Sequence of chain 12.A:
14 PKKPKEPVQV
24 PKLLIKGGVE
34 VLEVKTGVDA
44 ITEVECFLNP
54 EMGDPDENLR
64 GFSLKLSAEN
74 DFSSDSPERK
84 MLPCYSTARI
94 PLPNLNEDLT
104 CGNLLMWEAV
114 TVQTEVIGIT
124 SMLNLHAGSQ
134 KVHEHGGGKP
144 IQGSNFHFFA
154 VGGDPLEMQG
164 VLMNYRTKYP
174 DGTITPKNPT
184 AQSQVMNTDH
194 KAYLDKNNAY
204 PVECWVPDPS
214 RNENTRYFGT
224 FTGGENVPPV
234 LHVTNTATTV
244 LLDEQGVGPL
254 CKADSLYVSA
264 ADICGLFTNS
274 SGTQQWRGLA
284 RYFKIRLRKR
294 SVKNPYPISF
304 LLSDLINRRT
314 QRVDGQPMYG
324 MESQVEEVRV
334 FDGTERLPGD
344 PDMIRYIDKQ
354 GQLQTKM

A small-molecule ligand and the protein it binds are described below.
Small molecule (SMILES): CC(=O)N[C@H]1[C@H]([C@H](O)[C@H](O)CO)O[C@@](O[C@H](CO)[C@@H](O)[C@@H]2O[C@@H](C(=O)O)C[C@H](O)[C@H]2NC(C)=O)(C(=O)O)C[C@@H]1O

Sequence of chain 12.E:
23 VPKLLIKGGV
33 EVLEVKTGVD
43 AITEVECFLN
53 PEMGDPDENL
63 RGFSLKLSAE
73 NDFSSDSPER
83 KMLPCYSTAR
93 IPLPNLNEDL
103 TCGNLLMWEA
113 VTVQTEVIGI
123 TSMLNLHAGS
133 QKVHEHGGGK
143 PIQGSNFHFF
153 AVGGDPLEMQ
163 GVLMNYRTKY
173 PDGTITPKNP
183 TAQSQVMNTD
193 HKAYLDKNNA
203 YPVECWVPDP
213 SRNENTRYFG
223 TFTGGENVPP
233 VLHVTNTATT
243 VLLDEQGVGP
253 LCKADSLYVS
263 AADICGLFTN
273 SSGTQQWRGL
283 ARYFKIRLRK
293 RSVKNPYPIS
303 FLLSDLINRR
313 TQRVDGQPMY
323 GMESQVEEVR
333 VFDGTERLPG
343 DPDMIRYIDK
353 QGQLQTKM

Binding-site contacts:
Ligand atom C11 contacts residue LEU62 of chain 12.A at 4.0 Å (hydrophobic).
Ligand atom C1 contacts residue SER274 of chain 12.A at 3.4 Å.
Ligand atom O1B contacts residue ASN272 of chain 12.A at 3.7 Å.
Ligand atom C7 contacts residue GLN278 of chain 12.A at 3.8 Å.
Ligand atom C11 contacts residue PHE270 of chain 12.A at 3.8 Å (hydrophobic).
Ligand atom C10 contacts residue LEU62 of chain 12.A at 3.9 Å (hydrophobic).
Ligand atom N5 contacts residue GLN278 of chain 12.A at 3.7 Å.
Ligand atom C6 contacts residue ASN272 of chain 12.A at 3.5 Å.
Ligand atom O1B contacts residue THR276 of chain 12.A at 2.8 Å (h-bond).
Ligand atom O9 contacts residue LEU67 of chain 12.A at 3.2 Å.
Ligand atom C9 contacts residue GLN278 of chain 12.A at 3.2 Å.
Ligand atom C8 contacts residue GLN278 of chain 12.A at 3.7 Å.
Ligand atom N5 contacts residue ASN272 of chain 12.A at 3.1 Å (h-bond).
Ligand atom O10 contacts residue PHE75 of chain 12.B at 3.5 Å.
Ligand atom O1B contacts residue SER274 of chain 12.A at 3.9 Å.
Ligand atom C1 contacts residue LYS68 of chain 12.A at 3.8 Å.
Ligand atom C1 contacts residue THR276 of chain 12.A at 3.5 Å.
Ligand atom O1B contacts residue LYS68 of chain 12.A at 3.7 Å.
Ligand atom C11 contacts residue HIS138 of chain 12.E at 3.4 Å.
Ligand atom O8 contacts residue GLN278 of chain 12.A at 3.5 Å (h-bond).
Ligand atom C11 contacts residue THR276 of chain 12.A at 3.7 Å.
Ligand atom O8 contacts residue LYS68 of chain 12.A at 3.9 Å.
Ligand atom C4 contacts residue ASN272 of chain 12.A at 4.0 Å.
Ligand atom C10 contacts residue GLN278 of chain 12.A at 4.0 Å.
Ligand atom C11 contacts residue GLN278 of chain 12.A at 3.4 Å.
Ligand atom C5 contacts residue ASN272 of chain 12.A at 3.9 Å.
Ligand atom O1A contacts residue SER274 of chain 12.A at 2.3 Å (h-bond).
Ligand atom C11 contacts residue PHE65 of chain 12.A at 3.7 Å (hydrophobic).
Ligand atom O8 contacts residue THR276 of chain 12.A at 3.2 Å.
Ligand atom C10 contacts residue ASN272 of chain 12.A at 3.7 Å.
Ligand atom C11 contacts residue ASN272 of chain 12.A at 3.4 Å.
Ligand atom C9 contacts residue LEU67 of chain 12.A at 3.9 Å (hydrophobic).
Ligand atom O1A contacts residue THR276 of chain 12.A at 3.4 Å (h-bond).
Ligand atom C10 contacts residue PHE75 of chain 12.B at 3.9 Å (hydrophobic).
Ligand atom C11 contacts residue PHE75 of chain 12.B at 3.5 Å (hydrophobic).
Ligand atom O1A contacts residue LYS68 of chain 12.A at 3.2 Å (salt-bridge).
Ligand atom O8 contacts residue ASN272 of chain 12.A at 3.5 Å (h-bond).
Ligand atom O10 contacts residue LEU62 of chain 12.A at 3.6 Å.
Ligand atom O9 contacts residue LYS68 of chain 12.A at 2.8 Å (salt-bridge).
Ligand atom C9 contacts residue LYS68 of chain 12.A at 3.8 Å.

Sequence of chain 12.B:
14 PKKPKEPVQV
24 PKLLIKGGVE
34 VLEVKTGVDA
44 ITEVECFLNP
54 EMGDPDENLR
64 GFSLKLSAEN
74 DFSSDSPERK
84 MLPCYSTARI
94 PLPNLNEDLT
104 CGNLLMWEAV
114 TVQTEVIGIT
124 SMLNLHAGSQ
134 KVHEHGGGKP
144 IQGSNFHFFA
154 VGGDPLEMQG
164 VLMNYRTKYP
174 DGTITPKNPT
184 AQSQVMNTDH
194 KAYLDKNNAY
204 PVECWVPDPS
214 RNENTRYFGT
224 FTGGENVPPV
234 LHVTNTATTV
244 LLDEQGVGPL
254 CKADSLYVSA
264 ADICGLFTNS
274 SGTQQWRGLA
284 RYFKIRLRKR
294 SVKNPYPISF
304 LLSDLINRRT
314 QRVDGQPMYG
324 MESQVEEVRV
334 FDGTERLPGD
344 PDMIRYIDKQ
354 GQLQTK